Sequence of chain 1.E:
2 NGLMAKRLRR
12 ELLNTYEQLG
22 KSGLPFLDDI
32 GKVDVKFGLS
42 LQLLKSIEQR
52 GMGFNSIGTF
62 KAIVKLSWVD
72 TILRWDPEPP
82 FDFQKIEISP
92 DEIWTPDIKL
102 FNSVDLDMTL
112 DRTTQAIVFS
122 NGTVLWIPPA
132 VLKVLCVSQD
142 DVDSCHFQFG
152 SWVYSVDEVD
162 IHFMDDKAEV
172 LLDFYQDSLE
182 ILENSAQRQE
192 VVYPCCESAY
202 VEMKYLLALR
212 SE

This protein binds this small molecule.
Small molecule (SMILES): CC(=O)N[C@H]1[C@H](O[C@H]2[C@H](O)[C@@H](NC(C)=O)CO[C@@H]2CO)O[C@H](CO)[C@@H](O)[C@@H]1O

Binding-site contacts:
Ligand atom C3 contacts residue THR124 of chain 1.A at 4.4 Å.
Ligand atom O5 contacts residue PHE120 of chain 1.A at 4.0 Å.
Ligand atom O5 contacts residue ASN122 of chain 1.A at 2.3 Å (h-bond).
Ligand atom C5 contacts residue PHE120 of chain 1.A at 4.1 Å (hydrophobic).
Ligand atom C8 contacts residue CYS196 of chain 1.E at 4.1 Å (hydrophobic).
Ligand atom O7 contacts residue CYS196 of chain 1.E at 4.3 Å.
Ligand atom C1 contacts residue ASN122 of chain 1.A at 1.4 Å.
Ligand atom C5 contacts residue ASN122 of chain 1.A at 3.6 Å.
Ligand atom C7 contacts residue PHE120 of chain 1.A at 4.2 Å (hydrophobic).
Ligand atom C6 contacts residue PHE120 of chain 1.A at 3.8 Å (hydrophobic).
Ligand atom C7 contacts residue CYS196 of chain 1.E at 4.3 Å (hydrophobic).
Ligand atom N2 contacts residue ASN122 of chain 1.A at 3.0 Å (h-bond).
Ligand atom C7 contacts residue ASN122 of chain 1.A at 3.6 Å.
Ligand atom N2 contacts residue THR124 of chain 1.A at 3.1 Å (h-bond).
Ligand atom C2 contacts residue THR124 of chain 1.A at 3.9 Å.
Ligand atom C8 contacts residue THR124 of chain 1.A at 3.7 Å.
Ligand atom C8 contacts residue PHE120 of chain 1.A at 3.3 Å (hydrophobic).
Ligand atom C1 contacts residue THR124 of chain 1.A at 3.6 Å.
Ligand atom C3 contacts residue ASN122 of chain 1.A at 3.8 Å.
Ligand atom C7 contacts residue THR124 of chain 1.A at 3.8 Å.
Ligand atom O7 contacts residue ASN122 of chain 1.A at 3.9 Å.
Ligand atom C2 contacts residue ASN122 of chain 1.A at 2.5 Å.
Ligand atom C1 contacts residue PHE120 of chain 1.A at 4.5 Å (hydrophobic).
Ligand atom C4 contacts residue ASN122 of chain 1.A at 4.2 Å.
Ligand atom C8 contacts residue VAL70 of chain 1.A at 4.2 Å (hydrophobic).

Sequence of chain 1.A:
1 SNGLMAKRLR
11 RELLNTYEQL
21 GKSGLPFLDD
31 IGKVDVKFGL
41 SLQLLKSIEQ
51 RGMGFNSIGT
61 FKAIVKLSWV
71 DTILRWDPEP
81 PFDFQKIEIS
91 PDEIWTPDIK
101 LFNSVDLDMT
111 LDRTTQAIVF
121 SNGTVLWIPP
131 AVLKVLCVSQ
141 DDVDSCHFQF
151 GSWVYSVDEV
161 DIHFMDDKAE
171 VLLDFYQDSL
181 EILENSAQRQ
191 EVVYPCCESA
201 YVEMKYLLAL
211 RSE